Sequence of chain 8.B:
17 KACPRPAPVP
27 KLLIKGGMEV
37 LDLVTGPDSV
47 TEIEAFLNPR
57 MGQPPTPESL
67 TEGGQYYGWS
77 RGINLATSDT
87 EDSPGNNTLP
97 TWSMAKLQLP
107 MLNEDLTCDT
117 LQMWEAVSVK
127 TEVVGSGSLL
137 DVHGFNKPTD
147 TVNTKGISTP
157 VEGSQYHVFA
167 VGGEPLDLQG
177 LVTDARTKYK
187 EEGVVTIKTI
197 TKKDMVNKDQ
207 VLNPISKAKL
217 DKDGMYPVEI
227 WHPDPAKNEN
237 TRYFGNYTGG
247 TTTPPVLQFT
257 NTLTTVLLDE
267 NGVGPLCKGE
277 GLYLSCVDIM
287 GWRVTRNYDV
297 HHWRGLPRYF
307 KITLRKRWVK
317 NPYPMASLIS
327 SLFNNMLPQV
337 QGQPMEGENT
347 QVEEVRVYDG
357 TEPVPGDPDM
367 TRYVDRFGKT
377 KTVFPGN

Binding-site contacts:
Ligand atom C4 contacts residue HIS298 of chain 8.B at 3.4 Å.
Ligand atom C8 contacts residue ARG77 of chain 8.B at 4.3 Å.
Ligand atom O4 contacts residue ASN80 of chain 8.B at 4.2 Å.
Ligand atom C3 contacts residue GLY78 of chain 8.B at 4.1 Å.
Ligand atom O8 contacts residue TYR72 of chain 8.B at 3.4 Å (h-bond).
Ligand atom C10 contacts residue TYR72 of chain 8.B at 4.1 Å (hydrophobic).
Ligand atom C2 contacts residue GLY78 of chain 8.B at 4.1 Å.
Ligand atom O6 contacts residue ASN93 of chain 8.B at 3.2 Å (h-bond).
Ligand atom O4 contacts residue ILE79 of chain 8.B at 3.6 Å (h-bond).
Ligand atom N5 contacts residue TYR72 of chain 8.B at 3.1 Å (h-bond).
Ligand atom C6 contacts residue ASN93 of chain 8.B at 3.2 Å.
Ligand atom O1B contacts residue TYR72 of chain 8.B at 4.2 Å.
Ligand atom C4 contacts residue TYR72 of chain 8.B at 4.1 Å (hydrophobic).
Ligand atom O1A contacts residue GLY78 of chain 8.B at 4.0 Å.
Ligand atom C1 contacts residue TYR72 of chain 8.B at 4.1 Å (hydrophobic).
Ligand atom C1 contacts residue ARG77 of chain 8.B at 3.4 Å.
Ligand atom C11 contacts residue TYR72 of chain 8.B at 4.0 Å (hydrophobic).
Ligand atom C7 contacts residue TYR72 of chain 8.B at 4.3 Å (hydrophobic).
Ligand atom C4 contacts residue ARG77 of chain 8.B at 4.0 Å.
Ligand atom O1B contacts residue ASN80 of chain 8.B at 4.3 Å.
Ligand atom O1B contacts residue SER89 of chain 8.B at 4.1 Å.
Ligand atom O1B contacts residue ARG77 of chain 8.B at 3.1 Å (salt-bridge).
Ligand atom C3 contacts residue ARG77 of chain 8.B at 3.9 Å.
Ligand atom O4 contacts residue VAL296 of chain 8.B at 4.0 Å.
Ligand atom O1A contacts residue ARG77 of chain 8.B at 2.9 Å (salt-bridge).
Ligand atom C5 contacts residue TYR72 of chain 8.B at 3.9 Å (hydrophobic).
Ligand atom O4 contacts residue THR291 of chain 8.B at 3.1 Å.
Ligand atom O4 contacts residue GLY78 of chain 8.B at 3.0 Å.
Ligand atom O8 contacts residue ARG77 of chain 8.B at 3.4 Å (salt-bridge).
Ligand atom O4 contacts residue HIS298 of chain 8.B at 2.9 Å (h-bond).
Ligand atom C6 contacts residue TYR72 of chain 8.B at 4.0 Å (hydrophobic).
Ligand atom C4 contacts residue GLY78 of chain 8.B at 3.6 Å.
Ligand atom C11 contacts residue ASP85 of chain 8.C at 4.0 Å.
Ligand atom C5 contacts residue ASN93 of chain 8.B at 4.3 Å.
Ligand atom O3 contacts residue GLY78 of chain 8.B at 3.4 Å.
Ligand atom C3 contacts residue GLY78 of chain 8.B at 3.9 Å.
Ligand atom O1A contacts residue TYR72 of chain 8.B at 3.4 Å.
Ligand atom C3 contacts residue VAL296 of chain 8.B at 3.5 Å (hydrophobic).
Ligand atom C3 contacts residue HIS298 of chain 8.B at 3.4 Å.
Ligand atom O3 contacts residue VAL296 of chain 8.B at 4.0 Å.

Sequence of chain 8.C:
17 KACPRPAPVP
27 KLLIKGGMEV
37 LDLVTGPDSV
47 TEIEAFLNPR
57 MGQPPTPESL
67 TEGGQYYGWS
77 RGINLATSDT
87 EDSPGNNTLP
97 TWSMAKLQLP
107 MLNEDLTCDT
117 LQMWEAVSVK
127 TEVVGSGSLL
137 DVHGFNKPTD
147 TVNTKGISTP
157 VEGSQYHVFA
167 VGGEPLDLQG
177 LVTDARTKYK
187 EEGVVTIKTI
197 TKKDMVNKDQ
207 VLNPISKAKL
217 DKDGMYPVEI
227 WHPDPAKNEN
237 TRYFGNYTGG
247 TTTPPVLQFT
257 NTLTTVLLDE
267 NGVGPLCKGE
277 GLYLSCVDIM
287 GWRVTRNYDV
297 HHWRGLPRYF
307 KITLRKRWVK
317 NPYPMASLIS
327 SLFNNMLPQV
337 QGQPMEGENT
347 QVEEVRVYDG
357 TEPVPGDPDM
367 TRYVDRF

A small-molecule ligand and the protein it binds are described below.
Small molecule (SMILES): CC(=O)N[C@@H]1[C@@H](O[C@@H]2O[C@H](CO)[C@H](O)[C@H](O[C@]3(C(=O)O)C[C@H](O)[C@@H](NC(C)=O)[C@H]([C@H](O)[C@H](O)CO)O3)[C@H]2O)[C@H](O)[C@@H](CO[C@]2(C(=O)O)C[C@H](O)[C@@H](NC(C)=O)[C@H]([C@H](O)[C@H](O)CO)O2)O[C@H]1O